A protein and the small-molecule ligand that binds it are described below.
Small molecule (SMILES): Nc1nc2c(ncn2[C@@H]2O[C@H](CO[P](=O)(O)O[P](=O)(O)OP(O)(O)=S)[C@@H](O)[C@H]2O)c(=O)[nH]1

Sequence of chain 1.D:
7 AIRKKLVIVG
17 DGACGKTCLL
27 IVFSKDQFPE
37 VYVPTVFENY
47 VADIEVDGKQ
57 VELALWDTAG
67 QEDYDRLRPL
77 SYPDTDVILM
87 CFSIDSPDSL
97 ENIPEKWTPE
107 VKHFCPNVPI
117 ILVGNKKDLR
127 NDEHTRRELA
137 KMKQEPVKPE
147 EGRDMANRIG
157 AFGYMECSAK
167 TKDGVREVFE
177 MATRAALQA

Binding-site contacts:
Ligand atom O2G contacts residue THR41 of chain 1.D at 2.7 Å (h-bond).
Ligand atom N2 contacts residue ASP124 of chain 1.D at 2.9 Å (salt-bridge).
Ligand atom C2 contacts residue ASP124 of chain 1.D at 3.5 Å.
Ligand atom PB contacts residue LYS22 of chain 1.D at 3.6 Å.
Ligand atom O1A contacts residue GLY21 of chain 1.D at 3.2 Å.
Ligand atom O2B contacts residue LYS22 of chain 1.D at 3.6 Å (salt-bridge).
Ligand atom S1G contacts residue TYR38 of chain 1.D at 3.3 Å (h-bond).
Ligand atom O3A contacts residue ALA19 of chain 1.D at 3.5 Å.
Ligand atom O3G contacts residue LYS22 of chain 1.D at 2.8 Å (salt-bridge).
Ligand atom PG contacts residue MG1 of chain 1.G at 3.1 Å.
Ligand atom O2B contacts residue MG1 of chain 1.G at 2.0 Å.
Ligand atom N1 contacts residue LYS166 of chain 1.D at 3.5 Å.
Ligand atom O1B contacts residue ALA19 of chain 1.D at 3.5 Å (h-bond).
Ligand atom O1B contacts residue CYS20 of chain 1.D at 3.4 Å (h-bond).
Ligand atom S1G contacts residue PRO40 of chain 1.D at 3.5 Å.
Ligand atom O2' contacts residue PHE34 of chain 1.D at 3.4 Å.
Ligand atom O2B contacts residue THR23 of chain 1.D at 2.9 Å (h-bond).
Ligand atom O3G contacts residue GLY66 of chain 1.D at 2.9 Å (h-bond).
Ligand atom O3B contacts residue ALA19 of chain 1.D at 3.0 Å (h-bond).
Ligand atom O6 contacts residue SER164 of chain 1.D at 3.6 Å.
Ligand atom O2A contacts residue TYR38 of chain 1.D at 3.3 Å.
Ligand atom O3A contacts residue GLY21 of chain 1.D at 3.4 Å (h-bond).
Ligand atom O1A contacts residue THR23 of chain 1.D at 3.2 Å (h-bond).
Ligand atom O3B contacts residue MG1 of chain 1.G at 3.2 Å.
Ligand atom N7 contacts residue CYS24 of chain 1.D at 3.6 Å.
Ligand atom O2G contacts residue PRO40 of chain 1.D at 3.6 Å.
Ligand atom PB contacts residue MG1 of chain 1.G at 3.1 Å.
Ligand atom C5' contacts residue ALA19 of chain 1.D at 3.6 Å (hydrophobic).
Ligand atom O1B contacts residue GLY21 of chain 1.D at 3.1 Å (h-bond).
Ligand atom O4' contacts residue LYS122 of chain 1.D at 3.1 Å (salt-bridge).
Ligand atom C8 contacts residue CYS24 of chain 1.D at 3.4 Å (hydrophobic).
Ligand atom C6 contacts residue ASP124 of chain 1.D at 3.5 Å.
Ligand atom O1A contacts residue LYS22 of chain 1.D at 3.5 Å (salt-bridge).
Ligand atom O2G contacts residue MG1 of chain 1.G at 2.0 Å.
Ligand atom O6 contacts residue LYS166 of chain 1.D at 3.1 Å (salt-bridge).
Ligand atom O1A contacts residue CYS24 of chain 1.D at 3.0 Å (h-bond).
Ligand atom O1B contacts residue LYS22 of chain 1.D at 2.8 Å (salt-bridge).
Ligand atom O6 contacts residue ALA165 of chain 1.D at 2.9 Å (h-bond).
Ligand atom O6 contacts residue ASP124 of chain 1.D at 3.4 Å (salt-bridge).
Ligand atom N1 contacts residue ASP124 of chain 1.D at 2.7 Å (salt-bridge).